Binding-site contacts:
Ligand atom C1 contacts residue SER156 of chain 47.E at 4.0 Å.
Ligand atom N2 contacts residue ASN154 of chain 47.E at 2.8 Å (h-bond).
Ligand atom C4 contacts residue ASN154 of chain 47.E at 4.2 Å.
Ligand atom C1 contacts residue SER157 of chain 47.E at 4.3 Å.
Ligand atom O6 contacts residue SER157 of chain 47.E at 4.2 Å.
Ligand atom C7 contacts residue ASN154 of chain 47.E at 3.3 Å.
Ligand atom O5 contacts residue ASN154 of chain 47.E at 2.4 Å (h-bond).
Ligand atom C8 contacts residue ASN154 of chain 47.E at 3.7 Å.
Ligand atom O5 contacts residue SER157 of chain 47.E at 4.0 Å.
Ligand atom C1 contacts residue ASN154 of chain 47.E at 1.4 Å.
Ligand atom C5 contacts residue ASN154 of chain 47.E at 3.6 Å.
Ligand atom O7 contacts residue ASN154 of chain 47.E at 3.5 Å (h-bond).
Ligand atom C3 contacts residue ASN154 of chain 47.E at 3.8 Å.
Ligand atom C2 contacts residue ASN154 of chain 47.E at 2.5 Å.

A small-molecule ligand and the protein it binds are described below.
Small molecule (SMILES): CC(=O)N[C@@H]1[C@@H](O)[C@H](O)[C@@H](CO)O[C@H]1O

Sequence of chain 47.E:
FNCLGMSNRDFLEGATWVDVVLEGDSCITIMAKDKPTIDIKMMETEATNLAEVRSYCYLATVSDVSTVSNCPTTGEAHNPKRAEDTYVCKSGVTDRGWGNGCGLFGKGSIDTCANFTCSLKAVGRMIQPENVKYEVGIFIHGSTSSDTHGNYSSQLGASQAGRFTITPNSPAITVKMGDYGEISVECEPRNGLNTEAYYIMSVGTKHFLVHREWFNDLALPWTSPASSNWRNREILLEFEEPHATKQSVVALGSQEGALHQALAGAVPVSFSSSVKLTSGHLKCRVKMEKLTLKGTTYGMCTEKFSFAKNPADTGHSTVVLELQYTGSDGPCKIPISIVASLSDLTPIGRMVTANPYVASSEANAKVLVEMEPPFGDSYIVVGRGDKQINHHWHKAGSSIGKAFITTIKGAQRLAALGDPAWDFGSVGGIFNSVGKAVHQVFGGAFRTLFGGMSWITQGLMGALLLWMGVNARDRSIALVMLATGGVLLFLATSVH